Sequence of chain 1.E:
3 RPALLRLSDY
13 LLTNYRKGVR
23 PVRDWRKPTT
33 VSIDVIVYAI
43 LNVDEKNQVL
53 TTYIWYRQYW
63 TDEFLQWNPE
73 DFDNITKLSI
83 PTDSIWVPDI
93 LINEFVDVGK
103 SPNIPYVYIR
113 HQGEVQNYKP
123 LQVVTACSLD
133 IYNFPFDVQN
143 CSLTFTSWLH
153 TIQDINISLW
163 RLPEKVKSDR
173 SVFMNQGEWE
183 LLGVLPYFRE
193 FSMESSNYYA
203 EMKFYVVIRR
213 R

Binding-site contacts:
Ligand atom C8 contacts residue VAL140 of chain 1.E at 4.3 Å (hydrophobic).
Ligand atom C2 contacts residue ASN142 of chain 1.E at 2.5 Å.
Ligand atom C8 contacts residue VAL209 of chain 1.E at 3.6 Å (hydrophobic).
Ligand atom C7 contacts residue ASN142 of chain 1.E at 3.3 Å.
Ligand atom N2 contacts residue VAL209 of chain 1.E at 3.9 Å.
Ligand atom C8 contacts residue TYR189 of chain 1.E at 3.9 Å (hydrophobic).
Ligand atom O4 contacts residue LEU187 of chain 1.E at 4.0 Å.
Ligand atom C7 contacts residue LEU187 of chain 1.E at 4.1 Å (hydrophobic).
Ligand atom C8 contacts residue TYR207 of chain 1.E at 4.2 Å (hydrophobic).
Ligand atom C5 contacts residue TYR207 of chain 1.E at 4.1 Å (hydrophobic).
Ligand atom O5 contacts residue TYR207 of chain 1.E at 4.3 Å.
Ligand atom C8 contacts residue PRO188 of chain 1.E at 3.5 Å (hydrophobic).
Ligand atom O7 contacts residue ASN142 of chain 1.E at 3.3 Å (h-bond).
Ligand atom C8 contacts residue ASN142 of chain 1.E at 4.4 Å.
Ligand atom C3 contacts residue LEU187 of chain 1.E at 4.5 Å (hydrophobic).
Ligand atom C4 contacts residue ASN142 of chain 1.E at 4.2 Å.
Ligand atom N2 contacts residue ASN142 of chain 1.E at 2.9 Å (h-bond).
Ligand atom C7 contacts residue VAL209 of chain 1.E at 4.4 Å (hydrophobic).
Ligand atom C5 contacts residue ASN142 of chain 1.E at 3.7 Å.
Ligand atom C1 contacts residue VAL209 of chain 1.E at 4.3 Å (hydrophobic).
Ligand atom C3 contacts residue ASN142 of chain 1.E at 3.8 Å.
Ligand atom C6 contacts residue TYR207 of chain 1.E at 3.8 Å (hydrophobic).
Ligand atom C1 contacts residue ASN142 of chain 1.E at 1.4 Å.
Ligand atom O7 contacts residue LEU187 of chain 1.E at 3.0 Å.
Ligand atom O5 contacts residue ASN142 of chain 1.E at 2.4 Å (h-bond).

The small molecule below binds the protein below.
Small molecule (SMILES): CC(=O)N[C@H]1[C@H](O[C@H]2[C@H](O)[C@@H](NC(C)=O)CO[C@@H]2CO)O[C@H](CO)[C@@H](O)[C@@H]1O